The small molecule below binds the protein below.
Small molecule (SMILES): Cc1cn([C@H]2C[C@H](O[P](=O)(O)OC[C@H]3O[C@@H](n4ccc(N)nc4=O)C[C@@H]3O[P](=O)(O)OC[C@H]3O[C@@H](n4ccc(N)nc4=O)C[C@@H]3O)[C@@H](CO[P](=O)(O)O[C@H]3C[C@H](n4cnc5c(=O)nc(N)[nH]c54)O[C@@H]3CO[P](=O)(O)O[C@H]3C[C@H](n4ccc(N)nc4=O)O[C@@H]3CO[P](=O)(O)O[C@H]3C[C@H](n4ccc(N)nc4=O)O[C@@H]3CO[P](=O)(O)O[C@H]3C[C@H](n4cnc5c(N)ncnc54)O[C@@H]3CO)O2)c(=O)[nH]c1=O

Binding-site contacts:
Ligand atom OP2 contacts residue SER316 of chain 1.A at 3.6 Å.
Ligand atom C3' contacts residue GLN314 of chain 1.A at 3.6 Å.
Ligand atom C5 contacts residue GLN47 of chain 1.A at 3.7 Å.
Ligand atom O3' contacts residue LYS313 of chain 1.A at 2.8 Å (salt-bridge).
Ligand atom C2 contacts residue LEU52 of chain 1.A at 3.9 Å (hydrophobic).
Ligand atom O3' contacts residue ARG319 of chain 1.A at 3.9 Å.
Ligand atom O4' contacts residue THR60 of chain 1.A at 3.9 Å.
Ligand atom C1' contacts residue GLN53 of chain 1.A at 3.2 Å.
Ligand atom OP1 contacts residue PHE315 of chain 1.A at 3.5 Å.
Ligand atom C4 contacts residue GLN47 of chain 1.A at 3.8 Å.
Ligand atom O4' contacts residue LEU52 of chain 1.A at 3.6 Å.
Ligand atom C3' contacts residue PHE315 of chain 1.A at 4.0 Å (hydrophobic).
Ligand atom O2 contacts residue LEU52 of chain 1.A at 3.2 Å.
Ligand atom C4' contacts residue ARG319 of chain 1.A at 3.8 Å.
Ligand atom C7 contacts residue GLN47 of chain 1.A at 3.5 Å.
Ligand atom O3' contacts residue GLN53 of chain 1.A at 3.7 Å.
Ligand atom C3' contacts residue THR60 of chain 1.A at 3.9 Å.
Ligand atom O3' contacts residue PHE315 of chain 1.A at 3.9 Å.
Ligand atom O4' contacts residue ARG319 of chain 1.A at 4.0 Å.
Ligand atom O2 contacts residue GLN53 of chain 1.A at 2.8 Å (h-bond).
Ligand atom N1 contacts residue LEU52 of chain 1.A at 4.1 Å.
Ligand atom C6 contacts residue GLN47 of chain 1.A at 3.7 Å.
Ligand atom OP1 contacts residue SER316 of chain 1.A at 2.9 Å (h-bond).
Ligand atom P contacts residue SER316 of chain 1.A at 3.6 Å.
Ligand atom N1 contacts residue GLN53 of chain 1.A at 3.8 Å.
Ligand atom C5' contacts residue PHE315 of chain 1.A at 3.6 Å (hydrophobic).
Ligand atom N4 contacts residue GLN47 of chain 1.A at 3.1 Å (h-bond).
Ligand atom C5 contacts residue GLN47 of chain 1.A at 3.5 Å.
Ligand atom C3' contacts residue LYS313 of chain 1.A at 3.2 Å.
Ligand atom O5' contacts residue GLN314 of chain 1.A at 3.8 Å.
Ligand atom O5' contacts residue PHE315 of chain 1.A at 3.9 Å.
Ligand atom C2' contacts residue GLN314 of chain 1.A at 3.6 Å.
Ligand atom N4 contacts residue ARG46 of chain 1.A at 3.6 Å (salt-bridge).
Ligand atom C2' contacts residue GLN53 of chain 1.A at 3.6 Å.
Ligand atom C4' contacts residue THR60 of chain 1.A at 3.8 Å.
Ligand atom O3' contacts residue ASN54 of chain 1.A at 4.0 Å.
Ligand atom C4' contacts residue PHE315 of chain 1.A at 4.0 Å (hydrophobic).
Ligand atom C2' contacts residue LYS313 of chain 1.A at 4.0 Å.
Ligand atom O3' contacts residue THR60 of chain 1.A at 2.8 Å (h-bond).
Ligand atom C2 contacts residue GLN53 of chain 1.A at 3.7 Å.

Sequence of chain 1.A:
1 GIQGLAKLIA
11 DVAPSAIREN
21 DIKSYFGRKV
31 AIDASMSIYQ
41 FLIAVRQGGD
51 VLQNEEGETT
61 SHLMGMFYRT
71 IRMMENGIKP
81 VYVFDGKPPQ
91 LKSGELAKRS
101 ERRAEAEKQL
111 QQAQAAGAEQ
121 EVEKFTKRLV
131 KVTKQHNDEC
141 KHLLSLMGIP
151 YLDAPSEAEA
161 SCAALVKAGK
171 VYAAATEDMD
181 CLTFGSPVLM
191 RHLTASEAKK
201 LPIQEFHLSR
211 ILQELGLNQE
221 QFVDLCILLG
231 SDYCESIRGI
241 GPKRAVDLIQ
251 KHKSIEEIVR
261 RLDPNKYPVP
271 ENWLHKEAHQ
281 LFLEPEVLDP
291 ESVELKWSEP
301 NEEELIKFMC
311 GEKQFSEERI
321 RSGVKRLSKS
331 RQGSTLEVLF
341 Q